A small-molecule ligand and the protein it binds are described below.
Small molecule (SMILES): CC(=O)N[C@H]1[C@H](O[C@H]2[C@H](O)[C@@H](NC(C)=O)CO[C@@H]2CO)O[C@H](CO)[C@@H](O[C@@H]2O[C@H](CO)[C@@H](O)[C@H](O)[C@@H]2O)[C@@H]1O

Sequence of chain 1.C:
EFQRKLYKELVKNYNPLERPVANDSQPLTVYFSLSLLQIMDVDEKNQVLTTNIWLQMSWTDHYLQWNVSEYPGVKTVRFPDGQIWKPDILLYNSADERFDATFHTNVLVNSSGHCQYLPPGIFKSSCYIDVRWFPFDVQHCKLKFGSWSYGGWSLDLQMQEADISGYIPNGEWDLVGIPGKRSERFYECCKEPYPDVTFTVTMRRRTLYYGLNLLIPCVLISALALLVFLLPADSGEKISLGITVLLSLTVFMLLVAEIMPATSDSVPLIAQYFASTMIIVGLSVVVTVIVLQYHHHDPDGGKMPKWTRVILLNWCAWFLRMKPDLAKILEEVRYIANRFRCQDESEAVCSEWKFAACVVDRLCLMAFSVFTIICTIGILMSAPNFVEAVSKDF

Binding-site contacts:
Ligand atom C4 contacts residue ASN110 of chain 1.C at 4.2 Å.
Ligand atom O5 contacts residue HIS114 of chain 1.C at 3.6 Å.
Ligand atom C5 contacts residue HIS114 of chain 1.C at 3.5 Å.
Ligand atom C7 contacts residue SER111 of chain 1.C at 3.9 Å.
Ligand atom C8 contacts residue HIS114 of chain 1.C at 3.7 Å.
Ligand atom N2 contacts residue SER112 of chain 1.C at 3.0 Å (h-bond).
Ligand atom O4 contacts residue HIS114 of chain 1.C at 4.4 Å.
Ligand atom O7 contacts residue ASN110 of chain 1.C at 4.2 Å.
Ligand atom C5 contacts residue ASN110 of chain 1.C at 3.6 Å.
Ligand atom O7 contacts residue SER112 of chain 1.C at 4.1 Å.
Ligand atom O7 contacts residue HIS114 of chain 1.C at 4.0 Å.
Ligand atom C2 contacts residue ASN110 of chain 1.C at 2.5 Å.
Ligand atom C7 contacts residue ASN110 of chain 1.C at 3.3 Å.
Ligand atom C2 contacts residue SER112 of chain 1.C at 3.5 Å.
Ligand atom C3 contacts residue ASN110 of chain 1.C at 3.8 Å.
Ligand atom C3 contacts residue SER112 of chain 1.C at 3.9 Å.
Ligand atom O5 contacts residue ASN110 of chain 1.C at 2.3 Å (h-bond).
Ligand atom C7 contacts residue SER112 of chain 1.C at 3.9 Å.
Ligand atom O5 contacts residue SER112 of chain 1.C at 4.3 Å.
Ligand atom O7 contacts residue SER111 of chain 1.C at 3.0 Å (h-bond).
Ligand atom C1 contacts residue HIS114 of chain 1.C at 3.8 Å.
Ligand atom C1 contacts residue SER112 of chain 1.C at 3.2 Å.
Ligand atom C3 contacts residue HIS114 of chain 1.C at 4.4 Å.
Ligand atom C6 contacts residue HIS114 of chain 1.C at 3.9 Å.
Ligand atom C8 contacts residue ASN110 of chain 1.C at 3.3 Å.
Ligand atom C7 contacts residue HIS114 of chain 1.C at 4.1 Å.
Ligand atom N2 contacts residue ASN110 of chain 1.C at 2.9 Å (h-bond).
Ligand atom C1 contacts residue ASN110 of chain 1.C at 1.4 Å.